A small-molecule ligand and the protein it binds are described below.
Small molecule (SMILES): CC(=O)N[C@@H]1[C@@H](O)[C@H](O)[C@@H](CO)O[C@H]1O

Sequence of chain 1.C:
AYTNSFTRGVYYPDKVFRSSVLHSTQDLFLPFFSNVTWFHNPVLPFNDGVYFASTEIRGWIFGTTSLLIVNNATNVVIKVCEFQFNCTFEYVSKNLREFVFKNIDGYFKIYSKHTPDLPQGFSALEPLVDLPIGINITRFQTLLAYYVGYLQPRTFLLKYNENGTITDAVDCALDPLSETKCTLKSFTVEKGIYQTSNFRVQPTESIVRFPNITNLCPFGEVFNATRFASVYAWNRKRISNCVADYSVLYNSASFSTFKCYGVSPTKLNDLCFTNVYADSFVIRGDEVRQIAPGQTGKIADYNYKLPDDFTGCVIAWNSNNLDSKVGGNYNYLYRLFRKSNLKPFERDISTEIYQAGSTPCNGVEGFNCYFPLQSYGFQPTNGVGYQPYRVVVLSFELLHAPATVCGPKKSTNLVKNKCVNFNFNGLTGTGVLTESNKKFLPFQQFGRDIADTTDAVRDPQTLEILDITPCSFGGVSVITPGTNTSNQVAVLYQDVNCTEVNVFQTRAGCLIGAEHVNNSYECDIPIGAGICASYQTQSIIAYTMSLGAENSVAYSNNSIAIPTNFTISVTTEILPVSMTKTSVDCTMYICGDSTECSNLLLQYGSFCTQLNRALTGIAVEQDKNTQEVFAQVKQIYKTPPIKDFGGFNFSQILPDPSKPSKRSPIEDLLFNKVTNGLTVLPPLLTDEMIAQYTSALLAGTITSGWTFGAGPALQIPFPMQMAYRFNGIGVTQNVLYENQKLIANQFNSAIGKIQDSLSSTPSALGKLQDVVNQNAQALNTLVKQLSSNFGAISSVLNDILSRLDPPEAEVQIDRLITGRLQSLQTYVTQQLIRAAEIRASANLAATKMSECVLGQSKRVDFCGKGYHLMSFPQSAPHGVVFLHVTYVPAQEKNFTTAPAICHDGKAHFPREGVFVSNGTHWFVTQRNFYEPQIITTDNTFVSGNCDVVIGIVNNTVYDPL

Binding-site contacts:
Ligand atom N2 contacts residue ASN605 of chain 1.C at 2.9 Å (h-bond).
Ligand atom O5 contacts residue ASN605 of chain 1.C at 2.4 Å (h-bond).
Ligand atom C8 contacts residue ASN605 of chain 1.C at 4.1 Å.
Ligand atom C7 contacts residue ASN605 of chain 1.C at 3.6 Å.
Ligand atom O5 contacts residue THR607 of chain 1.C at 4.2 Å.
Ligand atom C1 contacts residue THR607 of chain 1.C at 4.3 Å.
Ligand atom C3 contacts residue ASN605 of chain 1.C at 3.8 Å.
Ligand atom O7 contacts residue ASN605 of chain 1.C at 3.9 Å.
Ligand atom C2 contacts residue ASN605 of chain 1.C at 2.5 Å.
Ligand atom C5 contacts residue ASN605 of chain 1.C at 3.7 Å.
Ligand atom C1 contacts residue ASN605 of chain 1.C at 1.4 Å.
Ligand atom C4 contacts residue ASN605 of chain 1.C at 4.2 Å.